A small-molecule ligand and the protein it binds are described below.
Small molecule (SMILES): CC(C)C[C@H](NC(=O)CN)C(=O)N[C@H](C(=O)N[C@H](C(=O)NCC(=O)N[C@@H](CO)C(=O)N[C@@H](CC(C)C)C(=O)N[C@@H](CCCN=C(N)N)C(=O)NCC=O)C(C)C)[C@@H](C)O

Binding-site contacts:
Ligand atom NH1 contacts residue THR246 of chain 57.A at 3.0 Å (h-bond).
Ligand atom CD contacts residue LEU52 of chain 57.A at 3.5 Å (hydrophobic).
Ligand atom CB contacts residue ARG50 of chain 57.A at 3.7 Å.
Ligand atom N contacts residue ARG49 of chain 57.A at 3.6 Å.
Ligand atom N contacts residue ASP258 of chain 57.A at 2.9 Å (salt-bridge).
Ligand atom CB contacts residue ARG49 of chain 57.A at 3.5 Å.
Ligand atom O contacts residue ARG43 of chain 57.A at 3.0 Å (salt-bridge).
Ligand atom C contacts residue ARG49 of chain 57.A at 3.4 Å.
Ligand atom CA contacts residue ASP258 of chain 57.A at 3.7 Å.
Ligand atom N contacts residue ARG49 of chain 57.A at 3.0 Å (salt-bridge).
Ligand atom N contacts residue ILE39 of chain 57.A at 3.7 Å.
Ligand atom OG1 contacts residue ASP258 of chain 57.A at 3.3 Å.
Ligand atom CA contacts residue ARG49 of chain 57.A at 3.5 Å.
Ligand atom NH2 contacts residue ARG50 of chain 57.A at 3.3 Å (salt-bridge).
Ligand atom O contacts residue ARG50 of chain 57.A at 3.6 Å.
Ligand atom N contacts residue ASP258 of chain 57.A at 2.8 Å (salt-bridge).
Ligand atom C contacts residue ILE39 of chain 57.A at 3.6 Å (hydrophobic).
Ligand atom CA contacts residue ASP258 of chain 57.A at 3.5 Å.
Ligand atom C contacts residue ASP258 of chain 57.A at 3.7 Å.
Ligand atom O contacts residue ARG43 of chain 57.A at 3.1 Å (salt-bridge).
Ligand atom CB contacts residue MET259 of chain 57.A at 3.8 Å (hydrophobic).
Ligand atom OG1 contacts residue MET259 of chain 57.A at 2.8 Å (h-bond).
Ligand atom CA contacts residue ARG50 of chain 57.A at 3.5 Å.
Ligand atom NE contacts residue ASP53 of chain 57.A at 3.7 Å.
Ligand atom CA contacts residue ASP258 of chain 57.A at 3.7 Å.
Ligand atom CD2 contacts residue ASP258 of chain 57.A at 3.5 Å.
Ligand atom CD2 contacts residue ARG43 of chain 57.A at 3.7 Å.
Ligand atom N contacts residue ASP258 of chain 57.A at 3.0 Å (salt-bridge).
Ligand atom OG1 contacts residue ILE39 of chain 57.A at 3.5 Å.
Ligand atom CB contacts residue ASP258 of chain 57.A at 3.5 Å.
Ligand atom CG2 contacts residue MET259 of chain 57.A at 3.7 Å (hydrophobic).
Ligand atom CG2 contacts residue ALA42 of chain 57.A at 3.7 Å (hydrophobic).
Ligand atom C contacts residue ASP258 of chain 57.A at 3.6 Å.
Ligand atom O contacts residue ARG49 of chain 57.A at 3.1 Å (salt-bridge).
Ligand atom O contacts residue ILE39 of chain 57.A at 3.6 Å.
Ligand atom N contacts residue ARG49 of chain 57.A at 3.6 Å.
Ligand atom CD contacts residue ARG50 of chain 57.A at 3.6 Å.
Ligand atom NH1 contacts residue ASP228 of chain 57.A at 2.7 Å (salt-bridge).
Ligand atom CB contacts residue ASP258 of chain 57.A at 3.7 Å.
Ligand atom CB contacts residue ILE39 of chain 57.A at 3.6 Å (hydrophobic).

Sequence of chain 57.A:
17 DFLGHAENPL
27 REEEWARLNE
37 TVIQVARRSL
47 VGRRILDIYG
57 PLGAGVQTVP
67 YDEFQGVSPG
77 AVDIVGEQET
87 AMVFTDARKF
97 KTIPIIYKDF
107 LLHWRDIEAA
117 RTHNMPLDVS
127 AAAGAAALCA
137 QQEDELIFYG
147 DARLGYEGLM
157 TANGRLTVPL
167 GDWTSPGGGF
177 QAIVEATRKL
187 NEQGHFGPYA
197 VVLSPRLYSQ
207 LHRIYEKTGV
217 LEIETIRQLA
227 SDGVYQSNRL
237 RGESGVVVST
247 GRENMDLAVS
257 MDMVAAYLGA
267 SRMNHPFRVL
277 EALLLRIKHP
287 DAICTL